Binding-site contacts:
Ligand atom CB contacts residue THR28 of chain 1.V at 3.5 Å.
Ligand atom C contacts residue THR47 of chain 1.FA at 3.4 Å.
Ligand atom OXT contacts residue HIS49 of chain 1.FA at 3.9 Å.
Ligand atom CZ3 contacts residue HIS32 of chain 1.FA at 3.9 Å.
Ligand atom CB contacts residue SER51 of chain 1.V at 3.5 Å.
Ligand atom CD2 contacts residue THR50 of chain 1.FA at 4.0 Å.
Ligand atom C contacts residue THR50 of chain 1.FA at 3.9 Å.
Ligand atom C contacts residue SER51 of chain 1.V at 3.6 Å.
Ligand atom O contacts residue ARG24 of chain 1.V at 3.5 Å.
Ligand atom N contacts residue THR28 of chain 1.V at 2.8 Å (h-bond).
Ligand atom CD1 contacts residue GLN45 of chain 1.FA at 3.6 Å.
Ligand atom O contacts residue THR47 of chain 1.FA at 3.5 Å (h-bond).
Ligand atom CE3 contacts residue HIS32 of chain 1.FA at 3.9 Å.
Ligand atom CZ2 contacts residue THR50 of chain 1.FA at 3.8 Å.
Ligand atom N contacts residue ASP27 of chain 1.V at 3.1 Å (salt-bridge).
Ligand atom CZ3 contacts residue GLY21 of chain 1.FA at 3.6 Å.
Ligand atom CD1 contacts residue THR47 of chain 1.FA at 3.8 Å.
Ligand atom NE1 contacts residue GLN45 of chain 1.FA at 2.9 Å (h-bond).
Ligand atom OXT contacts residue THR50 of chain 1.FA at 2.8 Å (h-bond).
Ligand atom O contacts residue SER51 of chain 1.V at 2.9 Å (h-bond).
Ligand atom OXT contacts residue GLY25 of chain 1.V at 4.0 Å.
Ligand atom NE1 contacts residue ALA44 of chain 1.FA at 3.9 Å.
Ligand atom CH2 contacts residue GLY21 of chain 1.FA at 3.5 Å.
Ligand atom CB contacts residue THR23 of chain 1.V at 3.7 Å.
Ligand atom CE2 contacts residue GLN45 of chain 1.FA at 4.0 Å.
Ligand atom CZ2 contacts residue ILE53 of chain 1.FA at 3.8 Å (hydrophobic).
Ligand atom N contacts residue THR23 of chain 1.V at 2.8 Å (h-bond).
Ligand atom C contacts residue GLY25 of chain 1.V at 3.4 Å.
Ligand atom N contacts residue GLY25 of chain 1.V at 2.8 Å (h-bond).
Ligand atom O contacts residue GLY25 of chain 1.V at 3.1 Å (h-bond).
Ligand atom CA contacts residue GLY25 of chain 1.V at 3.5 Å.
Ligand atom OXT contacts residue THR47 of chain 1.FA at 2.6 Å (h-bond).
Ligand atom CA contacts residue THR28 of chain 1.V at 3.2 Å.
Ligand atom CG contacts residue SER51 of chain 1.V at 3.9 Å.
Ligand atom O contacts residue THR23 of chain 1.V at 4.0 Å.
Ligand atom CH2 contacts residue ILE20 of chain 1.FA at 4.0 Å (hydrophobic).
Ligand atom N contacts residue ARG24 of chain 1.V at 4.0 Å.
Ligand atom CE2 contacts residue THR50 of chain 1.FA at 4.0 Å.
Ligand atom CD1 contacts residue SER51 of chain 1.V at 3.6 Å.
Ligand atom CA contacts residue THR23 of chain 1.V at 3.8 Å.

Sequence of chain 1.FA:
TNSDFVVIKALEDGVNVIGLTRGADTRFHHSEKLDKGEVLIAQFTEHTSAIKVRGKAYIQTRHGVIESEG

Sequence of chain 1.V:
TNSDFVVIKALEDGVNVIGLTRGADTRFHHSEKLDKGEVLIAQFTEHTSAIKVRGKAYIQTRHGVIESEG

This protein binds this small molecule.
Small molecule (SMILES): N[C@@H](Cc1c[nH]c2ccccc12)C(=O)O